Binding-site contacts:
Ligand atom O2P contacts residue ASN426 of chain 1.BB at 3.3 Å.
Ligand atom C3' contacts residue HIS429 of chain 1.AB at 3.7 Å.
Ligand atom C4 contacts residue PRO217 of chain 1.AB at 3.8 Å (hydrophobic).
Ligand atom O2P contacts residue ASP425 of chain 1.BB at 3.2 Å (salt-bridge).
Ligand atom O2P contacts residue HIS427 of chain 1.BB at 3.1 Å.
Ligand atom C5' contacts residue HIS429 of chain 1.AB at 3.1 Å.
Ligand atom C8 contacts residue ASP425 of chain 1.BB at 4.1 Å.
Ligand atom N7 contacts residue ASN408 of chain 1.AB at 3.5 Å (h-bond).
Ligand atom N1 contacts residue GLY438 of chain 1.AB at 3.7 Å.
Ligand atom N6 contacts residue GLY438 of chain 1.AB at 4.2 Å.
Ligand atom N6 contacts residue ASN408 of chain 1.AB at 3.9 Å.
Ligand atom N9 contacts residue ASN426 of chain 1.BB at 4.1 Å.
Ligand atom C5 contacts residue SER431 of chain 1.AB at 4.0 Å.
Ligand atom N6 contacts residue PRO430 of chain 1.AB at 4.1 Å.
Ligand atom C6 contacts residue SER431 of chain 1.AB at 3.8 Å.
Ligand atom C2 contacts residue GLY438 of chain 1.AB at 3.9 Å.
Ligand atom O5' contacts residue HIS429 of chain 1.AB at 4.2 Å.
Ligand atom C2' contacts residue PRO430 of chain 1.AB at 3.5 Å (hydrophobic).
Ligand atom C6 contacts residue PRO430 of chain 1.AB at 3.7 Å (hydrophobic).
Ligand atom C8 contacts residue ASN426 of chain 1.BB at 3.0 Å.
Ligand atom C2' contacts residue HIS429 of chain 1.AB at 3.7 Å.
Ligand atom N6 contacts residue GLY436 of chain 1.AB at 3.8 Å.
Ligand atom N1 contacts residue PRO430 of chain 1.AB at 3.5 Å (h-bond).
Ligand atom C2 contacts residue PRO430 of chain 1.AB at 3.8 Å (hydrophobic).
Ligand atom C2 contacts residue PRO217 of chain 1.AB at 3.8 Å (hydrophobic).
Ligand atom N7 contacts residue SER431 of chain 1.AB at 3.8 Å.
Ligand atom N3 contacts residue PRO217 of chain 1.AB at 3.9 Å.
Ligand atom N9 contacts residue PRO217 of chain 1.AB at 4.2 Å.
Ligand atom C4' contacts residue HIS429 of chain 1.AB at 3.9 Å.
Ligand atom N7 contacts residue ASN426 of chain 1.BB at 3.5 Å (h-bond).
Ligand atom O4' contacts residue ASN426 of chain 1.BB at 4.0 Å.
Ligand atom N1 contacts residue PRO217 of chain 1.AB at 4.1 Å.
Ligand atom C5 contacts residue PRO217 of chain 1.AB at 3.8 Å (hydrophobic).
Ligand atom C6 contacts residue PRO217 of chain 1.AB at 4.0 Å (hydrophobic).
Ligand atom O4' contacts residue HIS429 of chain 1.AB at 4.0 Å.
Ligand atom N6 contacts residue PRO432 of chain 1.AB at 4.0 Å.
Ligand atom C5' contacts residue HIS427 of chain 1.BB at 4.0 Å.
Ligand atom N6 contacts residue SER431 of chain 1.AB at 3.3 Å.
Ligand atom P contacts residue ASP425 of chain 1.BB at 3.7 Å.
Ligand atom N3 contacts residue PRO430 of chain 1.AB at 4.1 Å.

A small-molecule ligand and the protein it binds are described below.
Small molecule (SMILES): Nc1ncnc2c1ncn2[C@H]1C[C@H](O)[C@@H](COP(=O)(O)O)O1

Sequence of chain 1.BB:
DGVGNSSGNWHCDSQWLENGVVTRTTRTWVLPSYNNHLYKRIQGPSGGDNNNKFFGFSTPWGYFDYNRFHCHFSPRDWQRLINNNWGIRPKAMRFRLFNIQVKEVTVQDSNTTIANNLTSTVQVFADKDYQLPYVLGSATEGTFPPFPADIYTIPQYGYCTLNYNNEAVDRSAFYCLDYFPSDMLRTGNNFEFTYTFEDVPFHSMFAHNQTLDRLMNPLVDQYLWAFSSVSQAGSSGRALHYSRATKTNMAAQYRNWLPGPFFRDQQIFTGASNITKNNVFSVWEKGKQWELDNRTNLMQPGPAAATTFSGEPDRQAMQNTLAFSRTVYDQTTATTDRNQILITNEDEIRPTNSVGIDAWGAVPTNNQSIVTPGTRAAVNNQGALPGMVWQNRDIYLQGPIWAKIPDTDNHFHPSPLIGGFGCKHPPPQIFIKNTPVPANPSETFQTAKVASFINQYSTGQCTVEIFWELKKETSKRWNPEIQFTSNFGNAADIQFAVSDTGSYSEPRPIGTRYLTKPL

Sequence of chain 1.AB:
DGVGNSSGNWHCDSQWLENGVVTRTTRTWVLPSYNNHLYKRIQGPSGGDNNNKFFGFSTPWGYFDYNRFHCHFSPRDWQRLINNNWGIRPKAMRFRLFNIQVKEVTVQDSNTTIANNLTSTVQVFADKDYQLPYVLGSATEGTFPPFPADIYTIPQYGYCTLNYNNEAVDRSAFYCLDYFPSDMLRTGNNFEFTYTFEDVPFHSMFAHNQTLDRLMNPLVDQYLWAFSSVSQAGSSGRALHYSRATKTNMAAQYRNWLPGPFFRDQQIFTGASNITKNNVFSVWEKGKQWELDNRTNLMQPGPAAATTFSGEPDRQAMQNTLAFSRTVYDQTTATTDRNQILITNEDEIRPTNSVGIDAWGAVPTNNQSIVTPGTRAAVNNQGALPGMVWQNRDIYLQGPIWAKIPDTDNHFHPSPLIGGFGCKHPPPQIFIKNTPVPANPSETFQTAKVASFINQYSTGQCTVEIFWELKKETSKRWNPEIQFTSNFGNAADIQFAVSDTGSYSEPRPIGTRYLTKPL